Binding-site contacts:
Ligand atom N3 contacts residue PHE38 of chain 1.B at 3.7 Å.
Ligand atom O2 contacts residue PHE39 of chain 1.B at 3.2 Å (h-bond).
Ligand atom C5 contacts residue PHE38 of chain 1.B at 3.8 Å (hydrophobic).
Ligand atom N1 contacts residue PHE38 of chain 1.B at 3.4 Å.
Ligand atom C4 contacts residue PHE39 of chain 1.B at 3.6 Å (hydrophobic).
Ligand atom C4 contacts residue ARG164 of chain 1.B at 3.6 Å.
Ligand atom O72 contacts residue LYS30 of chain 1.B at 2.9 Å (salt-bridge).
Ligand atom C6 contacts residue THR136 of chain 1.B at 4.0 Å.
Ligand atom O4 contacts residue ARG164 of chain 1.B at 2.9 Å (salt-bridge).
Ligand atom C7 contacts residue PRP1 of chain 1.H at 3.9 Å.
Ligand atom O4 contacts residue PHE38 of chain 1.B at 3.8 Å.
Ligand atom C7 contacts residue PHE38 of chain 1.B at 4.2 Å (hydrophobic).
Ligand atom C5 contacts residue THR136 of chain 1.B at 3.8 Å.
Ligand atom C4 contacts residue VAL134 of chain 1.B at 4.2 Å (hydrophobic).
Ligand atom C6 contacts residue LEU29 of chain 1.B at 4.0 Å (hydrophobic).
Ligand atom C5 contacts residue LEU29 of chain 1.B at 3.8 Å (hydrophobic).
Ligand atom C7 contacts residue LEU29 of chain 1.B at 3.6 Å (hydrophobic).
Ligand atom C5 contacts residue ARG164 of chain 1.B at 3.7 Å.
Ligand atom O72 contacts residue PHE38 of chain 1.B at 4.1 Å.
Ligand atom O2 contacts residue ASP133 of chain 1.B at 3.6 Å (salt-bridge).
Ligand atom O4 contacts residue PHE39 of chain 1.B at 2.9 Å (h-bond).
Ligand atom O71 contacts residue THR136 of chain 1.B at 2.7 Å (h-bond).
Ligand atom N1 contacts residue PRP1 of chain 1.H at 3.9 Å.
Ligand atom O72 contacts residue PRP1 of chain 1.H at 3.7 Å.
Ligand atom O71 contacts residue PRP1 of chain 1.H at 3.6 Å (h-bond).
Ligand atom N3 contacts residue VAL134 of chain 1.B at 3.8 Å.
Ligand atom O2 contacts residue PHE38 of chain 1.B at 3.3 Å.
Ligand atom N3 contacts residue PHE39 of chain 1.B at 2.7 Å (h-bond).
Ligand atom C6 contacts residue PHE38 of chain 1.B at 3.5 Å (hydrophobic).
Ligand atom O71 contacts residue LYS30 of chain 1.B at 4.1 Å.
Ligand atom C2 contacts residue PHE39 of chain 1.B at 3.4 Å (hydrophobic).
Ligand atom C4 contacts residue PHE38 of chain 1.B at 3.8 Å (hydrophobic).
Ligand atom O71 contacts residue LEU29 of chain 1.B at 3.4 Å.
Ligand atom C2 contacts residue PHE38 of chain 1.B at 3.2 Å (hydrophobic).
Ligand atom O72 contacts residue LEU29 of chain 1.B at 3.5 Å.
Ligand atom C7 contacts residue THR136 of chain 1.B at 3.7 Å.
Ligand atom C7 contacts residue LYS30 of chain 1.B at 3.8 Å.
Ligand atom O2 contacts residue LYS77 of chain 1.B at 4.1 Å.
Ligand atom O2 contacts residue PRP1 of chain 1.H at 4.1 Å.
Ligand atom O4 contacts residue VAL134 of chain 1.B at 4.1 Å.

The small molecule below binds the protein below.
Small molecule (SMILES): O=C(O)c1cc(=O)[nH]c(=O)[nH]1

Sequence of chain 1.B:
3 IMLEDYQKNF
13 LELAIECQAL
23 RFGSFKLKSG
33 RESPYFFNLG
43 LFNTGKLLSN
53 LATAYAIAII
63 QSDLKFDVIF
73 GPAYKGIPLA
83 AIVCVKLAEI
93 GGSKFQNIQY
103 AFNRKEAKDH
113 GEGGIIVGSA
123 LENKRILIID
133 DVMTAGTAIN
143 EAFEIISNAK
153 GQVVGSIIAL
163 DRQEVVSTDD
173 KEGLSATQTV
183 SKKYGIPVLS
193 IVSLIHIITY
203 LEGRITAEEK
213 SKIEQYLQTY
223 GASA